Sequence of chain 1.A:
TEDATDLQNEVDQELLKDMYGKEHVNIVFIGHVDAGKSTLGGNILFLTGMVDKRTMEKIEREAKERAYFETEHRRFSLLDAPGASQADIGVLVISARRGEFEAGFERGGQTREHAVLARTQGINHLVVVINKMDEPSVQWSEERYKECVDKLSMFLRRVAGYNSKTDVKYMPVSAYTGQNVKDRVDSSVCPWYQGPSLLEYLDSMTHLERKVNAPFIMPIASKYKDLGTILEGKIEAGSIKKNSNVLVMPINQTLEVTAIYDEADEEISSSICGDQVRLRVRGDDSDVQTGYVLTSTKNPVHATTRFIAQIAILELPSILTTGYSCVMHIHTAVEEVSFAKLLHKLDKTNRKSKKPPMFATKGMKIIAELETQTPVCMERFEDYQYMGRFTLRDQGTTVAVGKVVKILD

This small molecule binds to this protein.
Small molecule (SMILES): Nc1nc2c(ncn2[C@@H]2O[C@H](CO[P](=O)(O)O[P](=O)(O)NP(=O)(O)O)[C@@H](O)[C@H]2O)c(=O)[nH]1

Binding-site contacts:
Ligand atom O3A contacts residue ALA54 of chain 1.A at 3.7 Å.
Ligand atom PB contacts residue HIS51 of chain 1.A at 3.5 Å.
Ligand atom O6 contacts residue TYR234 of chain 1.A at 3.2 Å (h-bond).
Ligand atom O6 contacts residue ASN189 of chain 1.A at 3.8 Å.
Ligand atom O1G contacts residue SER57 of chain 1.A at 3.5 Å.
Ligand atom O1B contacts residue ASP53 of chain 1.A at 3.0 Å (salt-bridge).
Ligand atom O2G contacts residue SER57 of chain 1.A at 3.6 Å.
Ligand atom O1A contacts residue LYS56 of chain 1.A at 3.4 Å (salt-bridge).
Ligand atom O2B contacts residue ASP53 of chain 1.A at 3.6 Å.
Ligand atom N9 contacts residue LYS190 of chain 1.A at 3.6 Å.
Ligand atom N3B contacts residue SER57 of chain 1.A at 3.6 Å.
Ligand atom O2B contacts residue HIS51 of chain 1.A at 2.8 Å (h-bond).
Ligand atom O1A contacts residue SER57 of chain 1.A at 3.4 Å (h-bond).
Ligand atom C6 contacts residue TYR234 of chain 1.A at 3.6 Å (hydrophobic).
Ligand atom O6 contacts residue LYS190 of chain 1.A at 3.8 Å.
Ligand atom N2 contacts residue ASP192 of chain 1.A at 3.7 Å.
Ligand atom C6 contacts residue LYS190 of chain 1.A at 3.6 Å.
Ligand atom O2B contacts residue ALA54 of chain 1.A at 3.5 Å (h-bond).
Ligand atom N1 contacts residue LYS190 of chain 1.A at 3.7 Å.
Ligand atom O3A contacts residue GLY55 of chain 1.A at 3.7 Å.
Ligand atom N7 contacts residue THR58 of chain 1.A at 3.1 Å.
Ligand atom O1A contacts residue GLY55 of chain 1.A at 3.0 Å.
Ligand atom C4 contacts residue LYS190 of chain 1.A at 3.4 Å.
Ligand atom O4' contacts residue LYS190 of chain 1.A at 3.4 Å (salt-bridge).
Ligand atom PB contacts residue ASP53 of chain 1.A at 3.4 Å.
Ligand atom O1A contacts residue THR58 of chain 1.A at 3.6 Å (h-bond).
Ligand atom O2B contacts residue LYS56 of chain 1.A at 3.3 Å.
Ligand atom C5 contacts residue LYS190 of chain 1.A at 3.6 Å.
Ligand atom O2G contacts residue LYS56 of chain 1.A at 3.1 Å.
Ligand atom C8 contacts residue THR58 of chain 1.A at 3.3 Å.
Ligand atom O2B contacts residue GLY55 of chain 1.A at 3.7 Å.
Ligand atom O1G contacts residue ALA82 of chain 1.A at 3.4 Å.
Ligand atom O3A contacts residue ASP53 of chain 1.A at 3.2 Å (salt-bridge).
Ligand atom N2 contacts residue GLU193 of chain 1.A at 3.3 Å.
Ligand atom C5' contacts residue ASP53 of chain 1.A at 3.8 Å.
Ligand atom O6 contacts residue ALA233 of chain 1.A at 3.7 Å.
Ligand atom O1B contacts residue VAL52 of chain 1.A at 3.0 Å.
Ligand atom N1 contacts residue ASP192 of chain 1.A at 3.7 Å.
Ligand atom O1B contacts residue HIS51 of chain 1.A at 3.2 Å (h-bond).
Ligand atom C8 contacts residue LYS190 of chain 1.A at 3.8 Å.